A small-molecule ligand and the protein it binds are described below.
Small molecule (SMILES): CC(=O)Nc1nc2cc(F)ccc2s1

Binding-site contacts:
Ligand atom CAE contacts residue ALA64 of chain 1.A at 3.2 Å (hydrophobic).
Ligand atom CAN contacts residue ALA64 of chain 1.A at 4.0 Å (hydrophobic).
Ligand atom OAB contacts residue ASP185 of chain 1.A at 3.2 Å.
Ligand atom CAF contacts residue LEU172 of chain 1.A at 3.6 Å (hydrophobic).
Ligand atom CAA contacts residue VAL51 of chain 1.A at 4.5 Å (hydrophobic).
Ligand atom CAD contacts residue LEU172 of chain 1.A at 4.0 Å (hydrophobic).
Ligand atom CAN contacts residue PHE116 of chain 1.A at 4.5 Å (hydrophobic).
Ligand atom CAJ contacts residue LYS66 of chain 1.A at 3.8 Å.
Ligand atom CAF contacts residue VAL51 of chain 1.A at 4.4 Å (hydrophobic).
Ligand atom NAH contacts residue LYS66 of chain 1.A at 4.0 Å.
Ligand atom CAM contacts residue LEU172 of chain 1.A at 4.1 Å (hydrophobic).
Ligand atom CAL contacts residue VAL184 of chain 1.A at 4.3 Å (hydrophobic).
Ligand atom SAI contacts residue PHE116 of chain 1.A at 3.5 Å.
Ligand atom CAM contacts residue VAL51 of chain 1.A at 4.3 Å (hydrophobic).
Ligand atom FAC contacts residue LEU172 of chain 1.A at 3.6 Å.
Ligand atom FAC contacts residue LEU119 of chain 1.A at 4.0 Å.
Ligand atom CAK contacts residue ILE43 of chain 1.A at 4.1 Å (hydrophobic).
Ligand atom OAB contacts residue PHE48 of chain 1.A at 4.5 Å.
Ligand atom CAD contacts residue LEU119 of chain 1.A at 3.9 Å (hydrophobic).
Ligand atom CAA contacts residue ASP185 of chain 1.A at 4.4 Å.
Ligand atom NAH contacts residue PHE116 of chain 1.A at 4.3 Å.
Ligand atom CAE contacts residue GLU117 of chain 1.A at 3.7 Å.
Ligand atom CAK contacts residue ALA64 of chain 1.A at 4.3 Å (hydrophobic).
Ligand atom CAE contacts residue PHE116 of chain 1.A at 4.3 Å (hydrophobic).
Ligand atom NAH contacts residue VAL184 of chain 1.A at 4.4 Å.
Ligand atom CAD contacts residue ALA64 of chain 1.A at 3.4 Å (hydrophobic).
Ligand atom CAK contacts residue LEU172 of chain 1.A at 3.5 Å (hydrophobic).
Ligand atom FAC contacts residue ILE43 of chain 1.A at 3.7 Å.
Ligand atom NAH contacts residue ASP185 of chain 1.A at 4.2 Å.
Ligand atom CAE contacts residue LEU119 of chain 1.A at 4.2 Å (hydrophobic).
Ligand atom OAB contacts residue LYS66 of chain 1.A at 2.9 Å (salt-bridge).
Ligand atom CAE contacts residue LEU172 of chain 1.A at 4.5 Å (hydrophobic).
Ligand atom CAA contacts residue VAL184 of chain 1.A at 4.2 Å (hydrophobic).
Ligand atom NAG contacts residue VAL51 of chain 1.A at 4.2 Å.
Ligand atom CAD contacts residue GLU117 of chain 1.A at 4.1 Å.
Ligand atom CAL contacts residue PHE116 of chain 1.A at 4.5 Å (hydrophobic).
Ligand atom CAJ contacts residue ASP185 of chain 1.A at 3.9 Å.
Ligand atom SAI contacts residue VAL184 of chain 1.A at 4.5 Å.

Sequence of chain 1.A:
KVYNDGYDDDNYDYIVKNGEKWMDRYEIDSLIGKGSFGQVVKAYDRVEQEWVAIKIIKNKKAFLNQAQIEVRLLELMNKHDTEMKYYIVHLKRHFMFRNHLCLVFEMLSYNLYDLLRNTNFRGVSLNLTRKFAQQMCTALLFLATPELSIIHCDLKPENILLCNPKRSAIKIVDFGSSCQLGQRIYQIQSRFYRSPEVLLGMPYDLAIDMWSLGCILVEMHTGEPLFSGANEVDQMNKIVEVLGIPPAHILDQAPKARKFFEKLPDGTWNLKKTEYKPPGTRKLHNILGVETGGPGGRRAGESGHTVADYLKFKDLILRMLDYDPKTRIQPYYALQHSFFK